Sequence of chain 2.A:
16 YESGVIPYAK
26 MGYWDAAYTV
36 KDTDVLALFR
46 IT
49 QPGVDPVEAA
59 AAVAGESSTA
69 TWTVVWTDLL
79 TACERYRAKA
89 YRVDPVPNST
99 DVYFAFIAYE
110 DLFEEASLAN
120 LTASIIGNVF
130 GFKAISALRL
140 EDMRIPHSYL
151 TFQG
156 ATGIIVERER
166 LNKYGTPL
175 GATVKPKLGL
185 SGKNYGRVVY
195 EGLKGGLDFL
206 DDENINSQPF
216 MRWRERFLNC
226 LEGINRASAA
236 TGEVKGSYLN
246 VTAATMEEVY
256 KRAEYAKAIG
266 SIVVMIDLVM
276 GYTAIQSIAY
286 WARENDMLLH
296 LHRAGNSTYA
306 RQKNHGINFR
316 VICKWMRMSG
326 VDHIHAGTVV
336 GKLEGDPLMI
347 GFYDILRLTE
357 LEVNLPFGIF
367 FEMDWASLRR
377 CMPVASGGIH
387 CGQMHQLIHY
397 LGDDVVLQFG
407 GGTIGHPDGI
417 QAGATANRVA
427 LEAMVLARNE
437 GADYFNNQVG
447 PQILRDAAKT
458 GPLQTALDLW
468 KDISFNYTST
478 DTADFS

Sequence of chain 1.A:
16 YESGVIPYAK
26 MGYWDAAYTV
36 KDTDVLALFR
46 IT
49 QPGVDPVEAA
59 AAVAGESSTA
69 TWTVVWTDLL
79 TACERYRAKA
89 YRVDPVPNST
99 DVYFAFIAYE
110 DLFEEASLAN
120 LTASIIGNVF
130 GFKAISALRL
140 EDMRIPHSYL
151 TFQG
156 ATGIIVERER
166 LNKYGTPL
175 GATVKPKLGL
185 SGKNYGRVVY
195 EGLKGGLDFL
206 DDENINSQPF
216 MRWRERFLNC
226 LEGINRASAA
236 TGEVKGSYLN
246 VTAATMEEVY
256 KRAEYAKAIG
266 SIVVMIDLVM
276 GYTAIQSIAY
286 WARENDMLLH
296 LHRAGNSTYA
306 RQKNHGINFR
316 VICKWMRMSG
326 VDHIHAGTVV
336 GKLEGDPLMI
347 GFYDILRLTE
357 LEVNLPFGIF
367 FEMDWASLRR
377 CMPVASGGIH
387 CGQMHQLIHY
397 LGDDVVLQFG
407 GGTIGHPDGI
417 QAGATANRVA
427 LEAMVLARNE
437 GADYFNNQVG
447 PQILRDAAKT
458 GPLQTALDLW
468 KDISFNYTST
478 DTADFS

Binding-site contacts:
Ligand atom O2 contacts residue ASP207 of chain 1.A at 3.4 Å (salt-bridge).
Ligand atom O7 contacts residue LYS181 of chain 1.A at 2.8 Å (salt-bridge).
Ligand atom C3 contacts residue MG1 of chain 1.Q at 3.1 Å.
Ligand atom C3 contacts residue KCX205 of chain 1.A at 3.1 Å.
Ligand atom C contacts residue MG1 of chain 1.Q at 3.0 Å.
Ligand atom O2P contacts residue TRP70 of chain 2.A at 3.3 Å.
Ligand atom O4P contacts residue SER382 of chain 1.A at 3.3 Å (h-bond).
Ligand atom O3 contacts residue GLU208 of chain 1.A at 3.0 Å (salt-bridge).
Ligand atom O3 contacts residue KCX205 of chain 1.A at 2.6 Å (h-bond).
Ligand atom C2 contacts residue MG1 of chain 1.Q at 3.0 Å.
Ligand atom O7 contacts residue ASN127 of chain 2.A at 2.8 Å (h-bond).
Ligand atom O6P contacts residue ARG298 of chain 1.A at 2.9 Å (salt-bridge).
Ligand atom O3P contacts residue LYS179 of chain 1.A at 3.3 Å.
Ligand atom O1P contacts residue GLY406 of chain 1.A at 2.8 Å (h-bond).
Ligand atom O2 contacts residue KCX205 of chain 1.A at 3.1 Å (h-bond).
Ligand atom O7 contacts residue LYS179 of chain 1.A at 3.3 Å (salt-bridge).
Ligand atom O2 contacts residue LYS179 of chain 1.A at 3.0 Å (salt-bridge).
Ligand atom O3 contacts residue MG1 of chain 1.Q at 2.2 Å.
Ligand atom O5 contacts residue LEU338 of chain 1.A at 3.3 Å.
Ligand atom O3P contacts residue THR69 of chain 2.A at 2.6 Å (h-bond).
Ligand atom O4 contacts residue GLY383 of chain 1.A at 3.2 Å.
Ligand atom O2P contacts residue LYS337 of chain 1.A at 2.8 Å (salt-bridge).
Ligand atom O4P contacts residue HIS330 of chain 1.A at 2.7 Å (h-bond).
Ligand atom O3 contacts residue HIS297 of chain 1.A at 3.0 Å (h-bond).
Ligand atom O2P contacts residue GLY383 of chain 1.A at 3.3 Å.
Ligand atom O2P contacts residue THR69 of chain 2.A at 3.3 Å (h-bond).
Ligand atom O1 contacts residue LYS179 of chain 1.A at 3.2 Å (salt-bridge).
Ligand atom P1 contacts residue THR69 of chain 2.A at 3.4 Å.
Ligand atom O7 contacts residue GLU208 of chain 1.A at 3.2 Å (salt-bridge).
Ligand atom O5P contacts residue ARG298 of chain 1.A at 3.0 Å (salt-bridge).
Ligand atom O2P contacts residue GLY384 of chain 1.A at 2.9 Å (h-bond).
Ligand atom O7 contacts residue ASP207 of chain 1.A at 3.1 Å (salt-bridge).
Ligand atom C contacts residue ASN127 of chain 2.A at 3.4 Å.
Ligand atom O7 contacts residue MG1 of chain 1.Q at 2.3 Å.
Ligand atom O3P contacts residue GLY407 of chain 1.A at 2.7 Å (h-bond).
Ligand atom O6 contacts residue LYS337 of chain 1.A at 2.8 Å (salt-bridge).
Ligand atom O4 contacts residue SER382 of chain 1.A at 2.9 Å (h-bond).
Ligand atom O6 contacts residue GLU64 of chain 2.A at 3.4 Å (salt-bridge).
Ligand atom O2 contacts residue THR177 of chain 1.A at 2.8 Å (h-bond).
Ligand atom O2 contacts residue MG1 of chain 1.Q at 2.4 Å.

The small molecule below binds the protein below.
Small molecule (SMILES): O=C(O)[C@@](O)(COP(=O)(O)O)[C@H](O)[C@H](O)COP(=O)(O)O